The small molecule below binds the protein below.
Small molecule (SMILES): O=C(O)c1ccc(O)[n+]([O-])c1

Sequence of chain 1.H:
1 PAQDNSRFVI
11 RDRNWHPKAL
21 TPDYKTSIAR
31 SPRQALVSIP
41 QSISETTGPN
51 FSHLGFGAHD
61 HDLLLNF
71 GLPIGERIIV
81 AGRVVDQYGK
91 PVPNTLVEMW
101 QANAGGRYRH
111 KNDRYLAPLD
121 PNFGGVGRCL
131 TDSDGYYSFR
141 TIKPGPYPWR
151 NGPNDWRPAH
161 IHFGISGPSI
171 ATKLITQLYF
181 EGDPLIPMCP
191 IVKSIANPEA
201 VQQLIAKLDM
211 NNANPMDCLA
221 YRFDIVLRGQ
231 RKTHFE

Binding-site contacts:
Ligand atom O2 contacts residue TRP149 of chain 1.H at 3.5 Å.
Ligand atom O1 contacts residue TYR24 of chain 1.H at 2.6 Å (h-bond).
Ligand atom O1 contacts residue PRO15 of chain 1.G at 3.8 Å.
Ligand atom O4 contacts residue CYN1 of chain 1.V at 3.1 Å.
Ligand atom N1 contacts residue HIS162 of chain 1.H at 4.0 Å.
Ligand atom O4 contacts residue HIS160 of chain 1.H at 3.1 Å.
Ligand atom C6 contacts residue FE1 of chain 1.W at 2.8 Å.
Ligand atom N1 contacts residue CYN1 of chain 1.V at 2.9 Å.
Ligand atom C2 contacts residue GLY14 of chain 1.G at 3.9 Å.
Ligand atom O1 contacts residue ILE191 of chain 1.H at 3.7 Å.
Ligand atom N1 contacts residue HIS160 of chain 1.H at 3.9 Å.
Ligand atom O4 contacts residue FE1 of chain 1.W at 2.1 Å.
Ligand atom C2 contacts residue CYN1 of chain 1.V at 3.6 Å.
Ligand atom C5 contacts residue TYR147 of chain 1.H at 3.5 Å (hydrophobic).
Ligand atom C7 contacts residue PRO15 of chain 1.G at 3.4 Å (hydrophobic).
Ligand atom O2 contacts residue ARG133 of chain 1.G at 4.0 Å.
Ligand atom O3 contacts residue ARG157 of chain 1.H at 2.9 Å (salt-bridge).
Ligand atom N1 contacts residue ARG157 of chain 1.H at 3.5 Å (salt-bridge).
Ligand atom C3 contacts residue PRO15 of chain 1.G at 3.2 Å (hydrophobic).
Ligand atom O3 contacts residue HIS160 of chain 1.H at 3.0 Å (h-bond).
Ligand atom C4 contacts residue PRO15 of chain 1.G at 3.6 Å (hydrophobic).
Ligand atom O2 contacts residue PRO15 of chain 1.G at 3.9 Å.
Ligand atom C7 contacts residue TRP149 of chain 1.H at 4.0 Å (hydrophobic).
Ligand atom O3 contacts residue CYN1 of chain 1.V at 2.8 Å.
Ligand atom C6 contacts residue ARG157 of chain 1.H at 3.7 Å.
Ligand atom C7 contacts residue TYR24 of chain 1.H at 3.7 Å (hydrophobic).
Ligand atom C5 contacts residue ARG157 of chain 1.H at 3.9 Å.
Ligand atom C4 contacts residue TRP149 of chain 1.H at 4.0 Å (hydrophobic).
Ligand atom O4 contacts residue TYR147 of chain 1.H at 3.7 Å.
Ligand atom N1 contacts residue FE1 of chain 1.W at 2.8 Å.
Ligand atom C5 contacts residue CYN1 of chain 1.V at 3.9 Å.
Ligand atom C2 contacts residue PRO15 of chain 1.G at 3.5 Å (hydrophobic).
Ligand atom O3 contacts residue FE1 of chain 1.W at 2.3 Å.
Ligand atom C2 contacts residue ILE191 of chain 1.H at 3.9 Å (hydrophobic).
Ligand atom O4 contacts residue ARG157 of chain 1.H at 3.6 Å.
Ligand atom C6 contacts residue CYN1 of chain 1.V at 3.1 Å.
Ligand atom O1 contacts residue ARG133 of chain 1.G at 4.0 Å.
Ligand atom O4 contacts residue TYR108 of chain 1.H at 3.2 Å (h-bond).
Ligand atom O3 contacts residue GLN177 of chain 1.H at 3.9 Å.
Ligand atom O3 contacts residue HIS162 of chain 1.H at 2.9 Å.

Sequence of chain 1.G:
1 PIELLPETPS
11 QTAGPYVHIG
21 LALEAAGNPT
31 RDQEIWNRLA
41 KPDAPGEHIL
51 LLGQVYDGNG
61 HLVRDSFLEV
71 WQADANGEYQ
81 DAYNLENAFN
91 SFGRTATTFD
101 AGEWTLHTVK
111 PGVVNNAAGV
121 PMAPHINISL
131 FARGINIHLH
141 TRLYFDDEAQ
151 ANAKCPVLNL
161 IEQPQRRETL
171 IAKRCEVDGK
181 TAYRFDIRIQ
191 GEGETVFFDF